Sequence of chain 1.B:
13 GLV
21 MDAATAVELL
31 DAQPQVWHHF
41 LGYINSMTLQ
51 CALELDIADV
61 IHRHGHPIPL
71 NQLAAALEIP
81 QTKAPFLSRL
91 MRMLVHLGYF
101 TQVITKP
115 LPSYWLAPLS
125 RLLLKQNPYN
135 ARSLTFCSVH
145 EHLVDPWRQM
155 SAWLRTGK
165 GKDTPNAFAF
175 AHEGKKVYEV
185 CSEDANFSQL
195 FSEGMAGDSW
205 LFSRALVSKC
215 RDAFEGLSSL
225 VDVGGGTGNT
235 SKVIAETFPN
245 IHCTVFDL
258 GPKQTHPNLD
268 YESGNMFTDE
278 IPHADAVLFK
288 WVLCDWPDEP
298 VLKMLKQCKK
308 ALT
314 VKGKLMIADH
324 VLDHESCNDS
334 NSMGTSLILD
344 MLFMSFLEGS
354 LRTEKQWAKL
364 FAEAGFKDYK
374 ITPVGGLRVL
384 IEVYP

Binding-site contacts:
Ligand atom C2 contacts residue CYS141 of chain 1.B at 3.8 Å (hydrophobic).
Ligand atom C3 contacts residue LEU138 of chain 1.B at 4.2 Å (hydrophobic).
Ligand atom C5 contacts residue SER142 of chain 1.B at 3.8 Å.
Ligand atom C8 contacts residue MET199 of chain 1.B at 3.9 Å (hydrophobic).
Ligand atom C6 contacts residue PHE349 of chain 1.B at 4.2 Å (hydrophobic).
Ligand atom C9 contacts residue PHE346 of chain 1.B at 3.6 Å (hydrophobic).
Ligand atom C1 contacts residue PHE346 of chain 1.B at 3.9 Å (hydrophobic).
Ligand atom C4 contacts residue SER142 of chain 1.B at 3.7 Å.
Ligand atom O1 contacts residue LEU350 of chain 1.B at 4.1 Å.
Ligand atom C10 contacts residue TRP288 of chain 1.B at 3.4 Å (hydrophobic).
Ligand atom C6 contacts residue MET199 of chain 1.B at 4.1 Å (hydrophobic).
Ligand atom O2 contacts residue SER142 of chain 1.B at 2.8 Å (h-bond).
Ligand atom C9 contacts residue MET199 of chain 1.B at 4.0 Å (hydrophobic).
Ligand atom C7 contacts residue MET199 of chain 1.B at 3.8 Å (hydrophobic).
Ligand atom O2 contacts residue LEU138 of chain 1.B at 3.8 Å.
Ligand atom C6 contacts residue LEU345 of chain 1.B at 4.0 Å (hydrophobic).
Ligand atom C3 contacts residue LEU342 of chain 1.B at 3.8 Å (hydrophobic).
Ligand atom C4 contacts residue LEU345 of chain 1.B at 3.5 Å (hydrophobic).
Ligand atom C2 contacts residue SER142 of chain 1.B at 3.8 Å.
Ligand atom C1 contacts residue TRP288 of chain 1.B at 3.8 Å (hydrophobic).
Ligand atom O2 contacts residue LEU345 of chain 1.B at 3.8 Å.
Ligand atom C3 contacts residue LEU345 of chain 1.B at 4.0 Å (hydrophobic).
Ligand atom O3 contacts residue LEU138 of chain 1.B at 3.7 Å.
Ligand atom C5 contacts residue LEU345 of chain 1.B at 3.5 Å (hydrophobic).
Ligand atom C10 contacts residue ASP292 of chain 1.B at 3.4 Å.
Ligand atom O1 contacts residue ASP292 of chain 1.B at 2.7 Å (salt-bridge).
Ligand atom O1 contacts residue TRP288 of chain 1.B at 3.7 Å.
Ligand atom O3 contacts residue SER142 of chain 1.B at 2.9 Å (h-bond).
Ligand atom O3 contacts residue LEU345 of chain 1.B at 3.8 Å.
Ligand atom O2 contacts residue PHE40 of chain 1.A at 3.3 Å.
Ligand atom C7 contacts residue PHE346 of chain 1.B at 3.8 Å (hydrophobic).
Ligand atom C2 contacts residue LEU147 of chain 1.B at 3.6 Å (hydrophobic).
Ligand atom C2 contacts residue PHE349 of chain 1.B at 3.9 Å (hydrophobic).
Ligand atom C10 contacts residue PHE346 of chain 1.B at 4.1 Å (hydrophobic).
Ligand atom C9 contacts residue TRP288 of chain 1.B at 3.6 Å (hydrophobic).
Ligand atom C10 contacts residue CYS291 of chain 1.B at 4.0 Å (hydrophobic).
Ligand atom C8 contacts residue PHE346 of chain 1.B at 3.7 Å (hydrophobic).
Ligand atom C5 contacts residue LEU138 of chain 1.B at 3.7 Å (hydrophobic).
Ligand atom C4 contacts residue LEU138 of chain 1.B at 3.9 Å (hydrophobic).
Ligand atom O2 contacts residue LEU41 of chain 1.A at 4.1 Å.

Sequence of chain 1.A:
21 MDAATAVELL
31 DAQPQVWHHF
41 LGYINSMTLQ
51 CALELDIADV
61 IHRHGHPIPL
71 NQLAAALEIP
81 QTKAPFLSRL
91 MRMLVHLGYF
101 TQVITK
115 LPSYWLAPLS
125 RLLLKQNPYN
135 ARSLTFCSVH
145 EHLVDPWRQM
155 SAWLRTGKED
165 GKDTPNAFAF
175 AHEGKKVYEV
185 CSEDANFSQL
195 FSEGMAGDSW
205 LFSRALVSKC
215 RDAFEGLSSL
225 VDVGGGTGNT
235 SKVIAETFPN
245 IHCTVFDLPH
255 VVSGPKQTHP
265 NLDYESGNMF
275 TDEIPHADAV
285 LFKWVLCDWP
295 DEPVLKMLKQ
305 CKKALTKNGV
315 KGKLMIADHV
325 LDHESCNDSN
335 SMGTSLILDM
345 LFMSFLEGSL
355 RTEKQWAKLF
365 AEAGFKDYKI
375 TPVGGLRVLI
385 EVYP

The protein below binds the small molecule below.
Small molecule (SMILES): COc1cc(/C=C/CO)ccc1O